A small-molecule ligand and the protein it binds are described below.
Small molecule (SMILES): Nc1nc2nccnc2c(=O)[nH]1

Binding-site contacts:
Ligand atom O4 contacts residue ASP575 of chain 1.A at 4.0 Å.
Ligand atom N1 contacts residue ILE504 of chain 1.A at 3.7 Å.
Ligand atom C6 contacts residue SER436 of chain 1.A at 4.0 Å.
Ligand atom N6 contacts residue ASN502 of chain 1.A at 2.7 Å (h-bond).
Ligand atom N6 contacts residue ASP575 of chain 1.A at 2.8 Å (salt-bridge).
Ligand atom C5 contacts residue GOL1 of chain 1.I at 3.5 Å.
Ligand atom O4 contacts residue LYS609 of chain 1.A at 2.5 Å (salt-bridge).
Ligand atom C4 contacts residue ASP575 of chain 1.A at 3.7 Å.
Ligand atom C4 contacts residue MET529 of chain 1.A at 3.7 Å (hydrophobic).
Ligand atom C2 contacts residue ILE504 of chain 1.A at 4.0 Å (hydrophobic).
Ligand atom N4 contacts residue LYS609 of chain 1.A at 2.8 Å (salt-bridge).
Ligand atom N6 contacts residue VAL527 of chain 1.A at 3.8 Å.
Ligand atom C5 contacts residue ARG686 of chain 1.A at 3.2 Å.
Ligand atom C2 contacts residue ASP482 of chain 1.A at 3.6 Å.
Ligand atom N3 contacts residue ARG686 of chain 1.A at 3.3 Å.
Ligand atom C5 contacts residue LYS609 of chain 1.A at 3.8 Å.
Ligand atom N3 contacts residue ASP482 of chain 1.A at 2.7 Å (salt-bridge).
Ligand atom C3 contacts residue MET529 of chain 1.A at 3.6 Å (hydrophobic).
Ligand atom C5 contacts residue PHE580 of chain 1.A at 4.0 Å (hydrophobic).
Ligand atom N2 contacts residue ASP575 of chain 1.A at 2.6 Å (salt-bridge).
Ligand atom N6 contacts residue MET529 of chain 1.A at 4.0 Å.
Ligand atom O4 contacts residue GLY605 of chain 1.A at 3.2 Å (h-bond).
Ligand atom N1 contacts residue ASP482 of chain 1.A at 3.8 Å.
Ligand atom C1 contacts residue PHE580 of chain 1.A at 3.9 Å (hydrophobic).
Ligand atom C2 contacts residue ARG686 of chain 1.A at 3.6 Å.
Ligand atom N1 contacts residue ASN502 of chain 1.A at 3.1 Å (h-bond).
Ligand atom C1 contacts residue LYS609 of chain 1.A at 3.5 Å.
Ligand atom N4 contacts residue PHE580 of chain 1.A at 3.6 Å.
Ligand atom C3 contacts residue ASP575 of chain 1.A at 3.1 Å.
Ligand atom N4 contacts residue ARG686 of chain 1.A at 3.3 Å (salt-bridge).
Ligand atom N6 contacts residue PHE603 of chain 1.A at 3.6 Å.
Ligand atom C3 contacts residue ASN502 of chain 1.A at 3.6 Å.
Ligand atom C6 contacts residue ASP482 of chain 1.A at 3.5 Å.
Ligand atom N1 contacts residue ARG686 of chain 1.A at 3.9 Å.
Ligand atom C1 contacts residue ARG686 of chain 1.A at 3.6 Å.
Ligand atom C4 contacts residue LYS609 of chain 1.A at 3.4 Å.
Ligand atom C6 contacts residue ARG686 of chain 1.A at 3.3 Å.
Ligand atom C5 contacts residue PHB1 of chain 1.D at 3.6 Å.
Ligand atom N2 contacts residue MET529 of chain 1.A at 3.4 Å (h-bond).
Ligand atom C6 contacts residue GOL1 of chain 1.I at 3.3 Å.

Sequence of chain 1.A:
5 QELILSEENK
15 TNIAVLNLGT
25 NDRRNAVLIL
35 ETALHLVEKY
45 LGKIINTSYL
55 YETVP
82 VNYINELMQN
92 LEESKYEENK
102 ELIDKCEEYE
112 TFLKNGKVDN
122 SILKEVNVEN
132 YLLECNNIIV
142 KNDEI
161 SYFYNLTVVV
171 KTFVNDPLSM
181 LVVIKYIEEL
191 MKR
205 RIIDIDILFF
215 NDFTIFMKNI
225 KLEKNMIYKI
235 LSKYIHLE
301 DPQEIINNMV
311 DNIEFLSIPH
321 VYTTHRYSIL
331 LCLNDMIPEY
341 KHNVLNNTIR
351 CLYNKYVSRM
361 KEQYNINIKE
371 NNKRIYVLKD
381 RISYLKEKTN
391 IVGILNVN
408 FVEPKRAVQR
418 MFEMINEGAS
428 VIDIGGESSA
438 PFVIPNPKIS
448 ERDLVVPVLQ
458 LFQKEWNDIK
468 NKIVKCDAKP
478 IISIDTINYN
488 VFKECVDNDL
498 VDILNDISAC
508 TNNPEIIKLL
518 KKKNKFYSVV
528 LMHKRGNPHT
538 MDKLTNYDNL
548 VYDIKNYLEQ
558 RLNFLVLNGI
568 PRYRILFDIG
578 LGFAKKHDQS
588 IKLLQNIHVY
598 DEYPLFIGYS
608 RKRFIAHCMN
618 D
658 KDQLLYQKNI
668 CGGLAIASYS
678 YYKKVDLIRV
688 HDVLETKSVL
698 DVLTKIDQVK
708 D